Binding-site contacts:
Ligand atom C contacts residue PRO52 of chain 1.F at 4.5 Å (hydrophobic).
Ligand atom CG contacts residue PHB1 of chain 1.CA at 4.1 Å.
Ligand atom CD contacts residue PHB1 of chain 1.CA at 3.3 Å.
Ligand atom CD2 contacts residue HIS51 of chain 1.F at 4.3 Å.
Ligand atom N contacts residue PHB1 of chain 1.CA at 3.5 Å (h-bond).
Ligand atom N contacts residue GLU50 of chain 1.F at 2.8 Å (salt-bridge).
Ligand atom CD1 contacts residue ARG49 of chain 1.F at 3.9 Å.
Ligand atom CG contacts residue PHB1 of chain 1.CA at 4.3 Å.
Ligand atom CD1 contacts residue HIS51 of chain 1.F at 3.6 Å.
Ligand atom CG contacts residue GLU50 of chain 1.F at 3.6 Å.
Ligand atom C contacts residue GLU50 of chain 1.F at 3.5 Å.
Ligand atom C contacts residue PHB1 of chain 1.CA at 3.0 Å.
Ligand atom NZ contacts residue PHB1 of chain 1.CA at 3.8 Å.
Ligand atom CD1 contacts residue GLU50 of chain 1.F at 3.9 Å.
Ligand atom CA contacts residue GLU50 of chain 1.F at 3.3 Å.
Ligand atom CB contacts residue PHB1 of chain 1.CA at 3.7 Å.
Ligand atom CB contacts residue GLU50 of chain 1.F at 4.0 Å.
Ligand atom NZ contacts residue GLN54 of chain 1.F at 4.4 Å.
Ligand atom C contacts residue PRO52 of chain 1.F at 4.2 Å (hydrophobic).
Ligand atom CD2 contacts residue PRO52 of chain 1.F at 3.6 Å (hydrophobic).
Ligand atom CD1 contacts residue PRO52 of chain 1.F at 4.3 Å (hydrophobic).
Ligand atom O contacts residue PRO52 of chain 1.F at 3.0 Å.
Ligand atom CA contacts residue GLU50 of chain 1.F at 3.8 Å.
Ligand atom CG contacts residue PRO52 of chain 1.F at 3.8 Å (hydrophobic).
Ligand atom CG contacts residue HIS51 of chain 1.F at 3.8 Å.
Ligand atom O contacts residue PHB1 of chain 1.CA at 3.6 Å.
Ligand atom N contacts residue PHB1 of chain 1.CA at 1.3 Å.
Ligand atom CB contacts residue GLU50 of chain 1.F at 3.7 Å.
Ligand atom N contacts residue PRO52 of chain 1.F at 4.5 Å.
Ligand atom CA contacts residue PHB1 of chain 1.CA at 2.4 Å.

Sequence of chain 1.F:
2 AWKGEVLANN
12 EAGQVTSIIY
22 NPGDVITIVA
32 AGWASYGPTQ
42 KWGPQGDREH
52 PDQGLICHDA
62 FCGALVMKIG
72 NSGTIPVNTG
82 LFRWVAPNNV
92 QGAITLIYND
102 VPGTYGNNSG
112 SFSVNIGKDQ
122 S

The protein below binds the small molecule below.
Small molecule (SMILES): CC(C)C[C@H](NC(=O)[C@@H]1CCCN1C(=O)[C@@H](N)CCCCN)C(N)=O